This protein binds this small molecule.
Small molecule (SMILES): O[C@@H]1[C@H](O)[C@H](O)CO[C@H]1O

Binding-site contacts:
Ligand atom C1 contacts residue ASP123 of chain 1.A at 3.6 Å.
Ligand atom O2 contacts residue ARG145 of chain 1.A at 3.2 Å (salt-bridge).
Ligand atom O5 contacts residue PHE86 of chain 1.A at 3.9 Å.
Ligand atom O1 contacts residue ARG145 of chain 1.A at 2.6 Å (salt-bridge).
Ligand atom C4 contacts residue ARG89 of chain 1.C at 4.2 Å.
Ligand atom C3 contacts residue LEU143 of chain 1.C at 4.1 Å (hydrophobic).
Ligand atom C4 contacts residue ASP123 of chain 1.C at 3.3 Å.
Ligand atom C3 contacts residue ARG89 of chain 1.C at 3.0 Å.
Ligand atom O4 contacts residue ILE91 of chain 1.C at 3.5 Å.
Ligand atom C1 contacts residue ARG145 of chain 1.A at 3.6 Å.
Ligand atom O5 contacts residue ASP123 of chain 1.A at 3.5 Å (salt-bridge).
Ligand atom O3 contacts residue LEU143 of chain 1.C at 3.1 Å.
Ligand atom O2 contacts residue ARG89 of chain 1.C at 2.8 Å (salt-bridge).
Ligand atom O4 contacts residue ASP123 of chain 1.C at 3.3 Å.
Ligand atom C2 contacts residue ARG89 of chain 1.C at 3.1 Å.
Ligand atom O3 contacts residue PHE86 of chain 1.A at 3.5 Å.
Ligand atom O4 contacts residue ASP123 of chain 1.A at 4.0 Å.
Ligand atom C2 contacts residue ASP123 of chain 1.A at 3.2 Å.
Ligand atom C3 contacts residue ASP123 of chain 1.C at 4.0 Å.
Ligand atom C2 contacts residue ARG89 of chain 1.A at 3.9 Å.
Ligand atom C2 contacts residue ARG145 of chain 1.A at 4.0 Å.
Ligand atom C5 contacts residue PHE86 of chain 1.A at 3.8 Å (hydrophobic).
Ligand atom O1 contacts residue ASP123 of chain 1.A at 3.5 Å (salt-bridge).
Ligand atom O2 contacts residue ASP123 of chain 1.A at 4.0 Å.
Ligand atom C1 contacts residue PHE86 of chain 1.A at 3.6 Å (hydrophobic).
Ligand atom O3 contacts residue ARG89 of chain 1.C at 3.8 Å.
Ligand atom C1 contacts residue SER121 of chain 1.A at 3.4 Å.
Ligand atom O2 contacts residue ARG89 of chain 1.A at 3.7 Å.
Ligand atom O1 contacts residue ARG89 of chain 1.A at 2.9 Å.
Ligand atom C5 contacts residue THR124 of chain 1.C at 3.9 Å.
Ligand atom O1 contacts residue PHE86 of chain 1.A at 4.0 Å.
Ligand atom C1 contacts residue ARG89 of chain 1.A at 3.9 Å.
Ligand atom O5 contacts residue SER121 of chain 1.A at 2.4 Å (h-bond).
Ligand atom C5 contacts residue ASP123 of chain 1.A at 3.6 Å.
Ligand atom O4 contacts residue THR124 of chain 1.C at 3.9 Å.
Ligand atom O1 contacts residue SER121 of chain 1.A at 3.4 Å (h-bond).
Ligand atom O2 contacts residue LEU143 of chain 1.C at 4.0 Å.
Ligand atom C4 contacts residue ASP123 of chain 1.A at 3.1 Å.
Ligand atom C5 contacts residue SER121 of chain 1.A at 3.4 Å.
Ligand atom C3 contacts residue ASP123 of chain 1.A at 3.9 Å.

Sequence of chain 1.C:
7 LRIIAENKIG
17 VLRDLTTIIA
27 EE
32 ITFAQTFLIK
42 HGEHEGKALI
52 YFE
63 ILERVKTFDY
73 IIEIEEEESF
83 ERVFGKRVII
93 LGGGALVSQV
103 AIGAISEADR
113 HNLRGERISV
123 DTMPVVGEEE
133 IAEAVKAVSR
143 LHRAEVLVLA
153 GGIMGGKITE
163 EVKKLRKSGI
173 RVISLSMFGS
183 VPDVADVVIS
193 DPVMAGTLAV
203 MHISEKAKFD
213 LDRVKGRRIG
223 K

Sequence of chain 1.A:
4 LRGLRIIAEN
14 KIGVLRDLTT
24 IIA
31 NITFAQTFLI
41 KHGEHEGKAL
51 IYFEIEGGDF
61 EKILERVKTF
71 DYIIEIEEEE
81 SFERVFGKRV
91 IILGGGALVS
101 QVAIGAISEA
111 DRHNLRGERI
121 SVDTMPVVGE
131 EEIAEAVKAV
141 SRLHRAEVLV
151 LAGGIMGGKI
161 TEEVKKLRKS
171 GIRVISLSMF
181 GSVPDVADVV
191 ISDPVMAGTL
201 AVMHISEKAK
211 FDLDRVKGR